This protein binds this small molecule.
Small molecule (SMILES): CC(=O)N[C@@H]1[C@@H](O)[C@H](O)[C@@H](CO)O[C@H]1O

Binding-site contacts:
Ligand atom C2 contacts residue ASN38 of chain 1.O at 2.6 Å.
Ligand atom O7 contacts residue VAL62 of chain 1.O at 3.7 Å.
Ligand atom C8 contacts residue PHE37 of chain 1.O at 4.4 Å (hydrophobic).
Ligand atom C8 contacts residue VAL62 of chain 1.O at 3.8 Å (hydrophobic).
Ligand atom C4 contacts residue ASN38 of chain 1.O at 4.3 Å.
Ligand atom O5 contacts residue ASN38 of chain 1.O at 2.3 Å (h-bond).
Ligand atom C1 contacts residue ASN38 of chain 1.O at 1.4 Å.
Ligand atom C8 contacts residue LEU63 of chain 1.O at 3.8 Å (hydrophobic).
Ligand atom C3 contacts residue ASN38 of chain 1.O at 3.9 Å.
Ligand atom O7 contacts residue ASN38 of chain 1.O at 4.2 Å.
Ligand atom C8 contacts residue PHE33 of chain 1.O at 4.0 Å (hydrophobic).
Ligand atom C7 contacts residue GLY34 of chain 1.O at 4.1 Å.
Ligand atom N2 contacts residue ASN38 of chain 1.O at 3.0 Å (h-bond).
Ligand atom C8 contacts residue GLY34 of chain 1.O at 3.8 Å.
Ligand atom C5 contacts residue ASN38 of chain 1.O at 3.6 Å.
Ligand atom O3 contacts residue VAL62 of chain 1.O at 4.3 Å.
Ligand atom C7 contacts residue VAL62 of chain 1.O at 3.8 Å (hydrophobic).
Ligand atom C7 contacts residue ASN38 of chain 1.O at 3.8 Å.
Ligand atom O7 contacts residue GLY34 of chain 1.O at 4.3 Å.

Sequence of chain 1.O:
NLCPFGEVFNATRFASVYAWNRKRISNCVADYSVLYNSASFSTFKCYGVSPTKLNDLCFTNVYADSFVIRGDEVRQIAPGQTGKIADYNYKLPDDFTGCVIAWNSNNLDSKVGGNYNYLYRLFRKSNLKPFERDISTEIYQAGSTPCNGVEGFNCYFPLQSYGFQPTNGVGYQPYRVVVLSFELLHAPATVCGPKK